Binding-site contacts:
Ligand atom O6 contacts residue GLN804 of chain 1.C at 3.0 Å (h-bond).
Ligand atom C5 contacts residue ASN801 of chain 1.C at 3.6 Å.
Ligand atom C4 contacts residue ASN801 of chain 1.C at 4.2 Å.
Ligand atom C3 contacts residue ASN801 of chain 1.C at 3.8 Å.
Ligand atom C8 contacts residue GLN804 of chain 1.C at 4.0 Å.
Ligand atom O7 contacts residue ASN801 of chain 1.C at 4.2 Å.
Ligand atom O5 contacts residue SER803 of chain 1.C at 4.5 Å.
Ligand atom C1 contacts residue ASN801 of chain 1.C at 1.4 Å.
Ligand atom C7 contacts residue ASN801 of chain 1.C at 3.8 Å.
Ligand atom N2 contacts residue ASN801 of chain 1.C at 2.9 Å (h-bond).
Ligand atom C1 contacts residue SER803 of chain 1.C at 3.8 Å.
Ligand atom C2 contacts residue ASN801 of chain 1.C at 2.4 Å.
Ligand atom C6 contacts residue GLN804 of chain 1.C at 4.3 Å.
Ligand atom O5 contacts residue ASN801 of chain 1.C at 2.3 Å (h-bond).

A small-molecule ligand and the protein it binds are described below.
Small molecule (SMILES): CC(=O)N[C@H]1[C@H](O[C@H]2[C@H](O)[C@@H](NC(C)=O)CO[C@@H]2CO)O[C@H](CO)[C@@H](O[C@@H]2O[C@H](CO)[C@@H](O)[C@H](O)[C@@H]2O)[C@@H]1O

Sequence of chain 1.C:
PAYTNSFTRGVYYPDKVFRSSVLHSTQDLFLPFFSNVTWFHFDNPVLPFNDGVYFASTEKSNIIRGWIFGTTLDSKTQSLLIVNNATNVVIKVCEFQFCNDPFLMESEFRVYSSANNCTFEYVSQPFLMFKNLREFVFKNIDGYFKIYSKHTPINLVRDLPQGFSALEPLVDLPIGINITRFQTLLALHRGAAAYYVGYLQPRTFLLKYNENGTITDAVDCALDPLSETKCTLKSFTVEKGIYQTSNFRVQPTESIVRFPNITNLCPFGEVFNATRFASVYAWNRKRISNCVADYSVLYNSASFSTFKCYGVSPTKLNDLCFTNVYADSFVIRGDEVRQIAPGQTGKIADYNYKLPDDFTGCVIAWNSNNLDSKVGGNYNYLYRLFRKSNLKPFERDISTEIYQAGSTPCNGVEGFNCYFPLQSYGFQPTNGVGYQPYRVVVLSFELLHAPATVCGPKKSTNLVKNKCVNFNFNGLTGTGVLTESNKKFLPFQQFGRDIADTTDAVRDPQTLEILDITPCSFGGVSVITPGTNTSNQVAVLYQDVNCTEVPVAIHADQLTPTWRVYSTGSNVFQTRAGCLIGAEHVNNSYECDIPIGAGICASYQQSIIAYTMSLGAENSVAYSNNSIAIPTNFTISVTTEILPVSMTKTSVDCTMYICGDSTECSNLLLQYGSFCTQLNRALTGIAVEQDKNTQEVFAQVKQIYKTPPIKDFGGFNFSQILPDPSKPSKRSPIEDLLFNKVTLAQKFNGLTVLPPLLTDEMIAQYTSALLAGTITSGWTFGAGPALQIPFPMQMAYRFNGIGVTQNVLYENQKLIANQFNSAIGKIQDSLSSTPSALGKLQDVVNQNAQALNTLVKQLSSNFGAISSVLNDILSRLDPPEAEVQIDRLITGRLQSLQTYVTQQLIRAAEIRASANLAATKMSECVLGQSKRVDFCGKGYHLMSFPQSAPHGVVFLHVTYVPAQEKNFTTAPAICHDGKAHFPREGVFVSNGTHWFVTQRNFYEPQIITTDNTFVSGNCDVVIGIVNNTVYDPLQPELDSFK